Sequence of chain 2.C:
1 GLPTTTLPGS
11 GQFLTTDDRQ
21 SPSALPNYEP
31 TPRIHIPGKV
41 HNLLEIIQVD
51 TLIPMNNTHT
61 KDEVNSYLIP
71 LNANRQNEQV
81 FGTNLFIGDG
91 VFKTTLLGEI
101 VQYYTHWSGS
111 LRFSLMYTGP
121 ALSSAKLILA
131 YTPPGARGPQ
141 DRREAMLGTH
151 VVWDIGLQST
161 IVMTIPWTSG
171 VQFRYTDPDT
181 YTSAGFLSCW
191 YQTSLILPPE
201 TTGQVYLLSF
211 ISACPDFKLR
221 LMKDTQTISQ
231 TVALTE

A small-molecule ligand and the protein it binds are described below.
Small molecule (SMILES): Cc1cc(CCCCCCCOc2ccc(C3=N[C@@H](C)CO3)cc2)on1

Sequence of chain 2.A:
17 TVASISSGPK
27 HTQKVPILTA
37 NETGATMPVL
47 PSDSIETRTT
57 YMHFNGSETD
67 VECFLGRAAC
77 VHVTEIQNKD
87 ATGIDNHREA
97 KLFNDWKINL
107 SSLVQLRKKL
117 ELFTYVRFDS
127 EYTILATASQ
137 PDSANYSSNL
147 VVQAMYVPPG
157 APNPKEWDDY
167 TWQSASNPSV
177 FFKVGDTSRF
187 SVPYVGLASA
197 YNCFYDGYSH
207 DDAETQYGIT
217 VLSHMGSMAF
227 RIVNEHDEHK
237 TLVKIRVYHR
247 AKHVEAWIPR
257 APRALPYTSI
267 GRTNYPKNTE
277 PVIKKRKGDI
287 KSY

Binding-site contacts:
Ligand atom O1 contacts residue TYR152 of chain 2.A at 3.9 Å.
Ligand atom C5C contacts residue TYR128 of chain 2.A at 3.5 Å (hydrophobic).
Ligand atom O1B contacts residue TYR128 of chain 2.A at 3.9 Å.
Ligand atom C31 contacts residue VAL176 of chain 2.A at 3.3 Å (hydrophobic).
Ligand atom C5 contacts residue TYR152 of chain 2.A at 3.8 Å (hydrophobic).
Ligand atom C31 contacts residue SER175 of chain 2.A at 3.6 Å.
Ligand atom C4A contacts residue ASN198 of chain 2.A at 3.9 Å.
Ligand atom C5B contacts residue TYR197 of chain 2.A at 3.8 Å (hydrophobic).
Ligand atom C7C contacts residue TYR197 of chain 2.A at 3.8 Å (hydrophobic).
Ligand atom C31 contacts residue PRO174 of chain 2.A at 3.4 Å (hydrophobic).
Ligand atom O1B contacts residue ILE104 of chain 2.A at 3.9 Å.
Ligand atom C7C contacts residue TYR128 of chain 2.A at 3.6 Å (hydrophobic).
Ligand atom N2 contacts residue ALA24 of chain 2.C at 3.4 Å.
Ligand atom O1 contacts residue VAL188 of chain 2.A at 3.8 Å.
Ligand atom C4C contacts residue TYR152 of chain 2.A at 3.8 Å (hydrophobic).
Ligand atom C5 contacts residue PHE186 of chain 2.A at 3.5 Å (hydrophobic).
Ligand atom CM1 contacts residue SER107 of chain 2.A at 3.9 Å.
Ligand atom C2C contacts residue VAL188 of chain 2.A at 3.2 Å (hydrophobic).
Ligand atom C3 contacts residue PRO174 of chain 2.A at 3.8 Å (hydrophobic).
Ligand atom N2 contacts residue PRO174 of chain 2.A at 3.9 Å.
Ligand atom C6B contacts residue TYR197 of chain 2.A at 3.7 Å (hydrophobic).
Ligand atom C3 contacts residue PHE186 of chain 2.A at 3.8 Å (hydrophobic).
Ligand atom C4 contacts residue PHE186 of chain 2.A at 3.6 Å (hydrophobic).
Ligand atom C5C contacts residue ILE104 of chain 2.A at 3.8 Å (hydrophobic).
Ligand atom O1 contacts residue PHE186 of chain 2.A at 3.5 Å.
Ligand atom C2C contacts residue TYR152 of chain 2.A at 4.0 Å (hydrophobic).
Ligand atom C1C contacts residue TYR152 of chain 2.A at 4.0 Å (hydrophobic).
Ligand atom C3C contacts residue TYR128 of chain 2.A at 3.9 Å (hydrophobic).
Ligand atom C6C contacts residue VAL191 of chain 2.A at 3.2 Å (hydrophobic).
Ligand atom N2 contacts residue PHE186 of chain 2.A at 3.7 Å.
Ligand atom C3C contacts residue VAL188 of chain 2.A at 3.3 Å (hydrophobic).
Ligand atom C31 contacts residue ALA150 of chain 2.A at 3.1 Å (hydrophobic).
Ligand atom C4B contacts residue LEU106 of chain 2.A at 4.0 Å (hydrophobic).
Ligand atom C5B contacts residue LEU106 of chain 2.A at 3.8 Å (hydrophobic).
Ligand atom C4 contacts residue TYR152 of chain 2.A at 3.9 Å (hydrophobic).
Ligand atom C4C contacts residue ILE104 of chain 2.A at 3.9 Å (hydrophobic).
Ligand atom O1 contacts residue ALA24 of chain 2.C at 3.6 Å.
Ligand atom C4 contacts residue MET224 of chain 2.A at 3.8 Å (hydrophobic).
Ligand atom C6B contacts residue LEU106 of chain 2.A at 4.0 Å (hydrophobic).
Ligand atom C7C contacts residue VAL191 of chain 2.A at 4.0 Å (hydrophobic).